Binding-site contacts:
Ligand atom C5 contacts residue ASN328 of chain 1.C at 3.7 Å.
Ligand atom C7 contacts residue ASN328 of chain 1.C at 3.1 Å.
Ligand atom C8 contacts residue ASN328 of chain 1.C at 4.3 Å.
Ligand atom N2 contacts residue ASN328 of chain 1.C at 2.9 Å (h-bond).
Ligand atom C1 contacts residue GLN577 of chain 1.C at 4.2 Å.
Ligand atom C7 contacts residue GLN577 of chain 1.C at 3.8 Å.
Ligand atom N2 contacts residue GLN577 of chain 1.C at 3.0 Å (h-bond).
Ligand atom O7 contacts residue ASN328 of chain 1.C at 3.0 Å (h-bond).
Ligand atom O3 contacts residue GLN577 of chain 1.C at 4.3 Å.
Ligand atom C4 contacts residue ASN328 of chain 1.C at 4.2 Å.
Ligand atom O5 contacts residue ASN328 of chain 1.C at 2.4 Å (h-bond).
Ligand atom C3 contacts residue ASN328 of chain 1.C at 3.8 Å.
Ligand atom C2 contacts residue GLN577 of chain 1.C at 3.8 Å.
Ligand atom C8 contacts residue LEU579 of chain 1.C at 4.0 Å (hydrophobic).
Ligand atom C8 contacts residue GLN577 of chain 1.C at 3.7 Å.
Ligand atom C3 contacts residue GLN577 of chain 1.C at 3.8 Å.
Ligand atom C1 contacts residue ASN328 of chain 1.C at 1.4 Å.
Ligand atom C2 contacts residue ASN328 of chain 1.C at 2.4 Å.

A protein and the small-molecule ligand that binds it are described below.
Small molecule (SMILES): CC(=O)N[C@@H]1[C@@H](O)[C@H](O)[C@@H](CO)O[C@H]1O

Sequence of chain 1.C:
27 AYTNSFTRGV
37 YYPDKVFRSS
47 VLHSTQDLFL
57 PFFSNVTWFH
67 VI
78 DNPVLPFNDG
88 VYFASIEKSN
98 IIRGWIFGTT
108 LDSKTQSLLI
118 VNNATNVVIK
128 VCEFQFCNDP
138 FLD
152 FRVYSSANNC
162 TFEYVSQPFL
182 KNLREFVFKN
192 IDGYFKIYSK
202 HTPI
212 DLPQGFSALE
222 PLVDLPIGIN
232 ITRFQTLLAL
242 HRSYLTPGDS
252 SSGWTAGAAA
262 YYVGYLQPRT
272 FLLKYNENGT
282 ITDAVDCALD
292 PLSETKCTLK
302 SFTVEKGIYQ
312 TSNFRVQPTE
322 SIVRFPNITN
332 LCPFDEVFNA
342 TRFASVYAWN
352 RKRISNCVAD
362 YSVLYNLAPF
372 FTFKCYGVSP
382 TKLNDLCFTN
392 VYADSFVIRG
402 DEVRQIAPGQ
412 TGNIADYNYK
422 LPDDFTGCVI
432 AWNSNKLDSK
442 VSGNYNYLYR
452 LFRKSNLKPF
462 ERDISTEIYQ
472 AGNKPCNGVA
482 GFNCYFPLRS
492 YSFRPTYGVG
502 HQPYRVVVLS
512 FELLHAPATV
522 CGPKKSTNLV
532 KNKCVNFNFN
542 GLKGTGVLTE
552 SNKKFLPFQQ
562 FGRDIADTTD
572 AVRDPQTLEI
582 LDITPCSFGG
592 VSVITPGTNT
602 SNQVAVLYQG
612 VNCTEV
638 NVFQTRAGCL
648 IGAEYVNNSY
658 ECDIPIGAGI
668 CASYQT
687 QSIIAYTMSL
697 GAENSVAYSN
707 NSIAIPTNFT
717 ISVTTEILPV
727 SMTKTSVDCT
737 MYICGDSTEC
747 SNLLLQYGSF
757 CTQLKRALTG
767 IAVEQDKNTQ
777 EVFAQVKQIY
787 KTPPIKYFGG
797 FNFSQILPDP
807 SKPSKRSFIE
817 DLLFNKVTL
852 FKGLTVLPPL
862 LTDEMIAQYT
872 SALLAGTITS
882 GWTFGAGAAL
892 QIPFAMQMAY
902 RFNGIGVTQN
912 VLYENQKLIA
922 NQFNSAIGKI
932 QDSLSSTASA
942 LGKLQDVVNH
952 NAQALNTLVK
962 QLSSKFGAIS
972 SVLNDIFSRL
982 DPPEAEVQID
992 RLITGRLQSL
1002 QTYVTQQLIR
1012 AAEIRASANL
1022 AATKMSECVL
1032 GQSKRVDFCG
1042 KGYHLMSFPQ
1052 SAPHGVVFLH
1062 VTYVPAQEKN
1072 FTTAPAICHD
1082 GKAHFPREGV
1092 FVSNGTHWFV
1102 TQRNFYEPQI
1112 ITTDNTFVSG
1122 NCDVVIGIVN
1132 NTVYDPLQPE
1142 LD